Sequence of chain 1.G:
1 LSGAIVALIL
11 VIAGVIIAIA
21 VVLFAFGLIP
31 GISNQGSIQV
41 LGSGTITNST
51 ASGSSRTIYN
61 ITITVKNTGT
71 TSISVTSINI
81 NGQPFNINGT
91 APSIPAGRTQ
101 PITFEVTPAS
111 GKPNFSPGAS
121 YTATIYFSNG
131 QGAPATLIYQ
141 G

This small molecule binds to this protein.
Small molecule (SMILES): CC(=O)N[C@@H]1[C@@H](O)[C@H](O)[C@@H](CO)O[C@H]1O

Binding-site contacts:
Ligand atom O7 contacts residue ILE58 of chain 1.G at 4.1 Å.
Ligand atom N2 contacts residue ASN88 of chain 1.G at 2.9 Å (h-bond).
Ligand atom C2 contacts residue ASN88 of chain 1.G at 2.5 Å.
Ligand atom C2 contacts residue ILE58 of chain 1.G at 3.9 Å (hydrophobic).
Ligand atom C8 contacts residue SER54 of chain 1.G at 4.5 Å.
Ligand atom C6 contacts residue GLY89 of chain 1.G at 3.4 Å.
Ligand atom O5 contacts residue GLY89 of chain 1.G at 3.6 Å.
Ligand atom C7 contacts residue ARG56 of chain 1.G at 3.8 Å.
Ligand atom C7 contacts residue ILE58 of chain 1.G at 3.4 Å (hydrophobic).
Ligand atom C1 contacts residue ARG56 of chain 1.G at 3.2 Å.
Ligand atom C1 contacts residue ASN88 of chain 1.G at 1.5 Å.
Ligand atom C8 contacts residue ILE58 of chain 1.G at 3.6 Å (hydrophobic).
Ligand atom O6 contacts residue GLY89 of chain 1.G at 4.3 Å.
Ligand atom C5 contacts residue GLY89 of chain 1.G at 4.2 Å.
Ligand atom C4 contacts residue ASN88 of chain 1.G at 4.3 Å.
Ligand atom C1 contacts residue ILE58 of chain 1.G at 4.2 Å (hydrophobic).
Ligand atom N2 contacts residue ARG56 of chain 1.G at 2.8 Å (salt-bridge).
Ligand atom C7 contacts residue ASN88 of chain 1.G at 4.1 Å.
Ligand atom C3 contacts residue ARG56 of chain 1.G at 4.4 Å.
Ligand atom C5 contacts residue ASN88 of chain 1.G at 3.7 Å.
Ligand atom C2 contacts residue ARG56 of chain 1.G at 3.5 Å.
Ligand atom C8 contacts residue ARG56 of chain 1.G at 3.5 Å.
Ligand atom O5 contacts residue ASN88 of chain 1.G at 2.5 Å (h-bond).
Ligand atom N2 contacts residue ILE58 of chain 1.G at 3.3 Å.
Ligand atom C3 contacts residue ASN88 of chain 1.G at 3.8 Å.